Binding-site contacts:
Ligand atom O6 contacts residue 9751 of chain 1.HA at 3.5 Å.
Ligand atom O7 contacts residue ASN444 of chain 1.A at 3.5 Å (h-bond).
Ligand atom C6 contacts residue PHE435 of chain 1.A at 4.3 Å (hydrophobic).
Ligand atom C5 contacts residue PHE435 of chain 1.A at 3.8 Å (hydrophobic).
Ligand atom O5 contacts residue PHE435 of chain 1.A at 4.0 Å.
Ligand atom C4 contacts residue ASN444 of chain 1.A at 4.1 Å.
Ligand atom C5 contacts residue GLY448 of chain 1.A at 4.3 Å.
Ligand atom C6 contacts residue PRO429 of chain 1.A at 4.0 Å (hydrophobic).
Ligand atom O5 contacts residue GLY448 of chain 1.A at 3.8 Å.
Ligand atom C5 contacts residue ASN444 of chain 1.A at 3.6 Å.
Ligand atom O5 contacts residue ASN444 of chain 1.A at 2.2 Å (h-bond).
Ligand atom C6 contacts residue 9751 of chain 1.HA at 3.7 Å.
Ligand atom O6 contacts residue GLY448 of chain 1.A at 2.6 Å (h-bond).
Ligand atom C3 contacts residue ASN444 of chain 1.A at 3.8 Å.
Ligand atom N2 contacts residue ASN444 of chain 1.A at 2.9 Å (h-bond).
Ligand atom C2 contacts residue ASN444 of chain 1.A at 2.4 Å.
Ligand atom C1 contacts residue ASN444 of chain 1.A at 1.4 Å.
Ligand atom C7 contacts residue ASN444 of chain 1.A at 3.4 Å.
Ligand atom C6 contacts residue GLY448 of chain 1.A at 3.4 Å.
Ligand atom C1 contacts residue PHE435 of chain 1.A at 4.2 Å (hydrophobic).

A protein and the small-molecule ligand that binds it are described below.
Small molecule (SMILES): CC(=O)N[C@@H]1[C@@H](O)[C@H](O)[C@@H](CO)O[C@H]1O

Sequence of chain 1.A:
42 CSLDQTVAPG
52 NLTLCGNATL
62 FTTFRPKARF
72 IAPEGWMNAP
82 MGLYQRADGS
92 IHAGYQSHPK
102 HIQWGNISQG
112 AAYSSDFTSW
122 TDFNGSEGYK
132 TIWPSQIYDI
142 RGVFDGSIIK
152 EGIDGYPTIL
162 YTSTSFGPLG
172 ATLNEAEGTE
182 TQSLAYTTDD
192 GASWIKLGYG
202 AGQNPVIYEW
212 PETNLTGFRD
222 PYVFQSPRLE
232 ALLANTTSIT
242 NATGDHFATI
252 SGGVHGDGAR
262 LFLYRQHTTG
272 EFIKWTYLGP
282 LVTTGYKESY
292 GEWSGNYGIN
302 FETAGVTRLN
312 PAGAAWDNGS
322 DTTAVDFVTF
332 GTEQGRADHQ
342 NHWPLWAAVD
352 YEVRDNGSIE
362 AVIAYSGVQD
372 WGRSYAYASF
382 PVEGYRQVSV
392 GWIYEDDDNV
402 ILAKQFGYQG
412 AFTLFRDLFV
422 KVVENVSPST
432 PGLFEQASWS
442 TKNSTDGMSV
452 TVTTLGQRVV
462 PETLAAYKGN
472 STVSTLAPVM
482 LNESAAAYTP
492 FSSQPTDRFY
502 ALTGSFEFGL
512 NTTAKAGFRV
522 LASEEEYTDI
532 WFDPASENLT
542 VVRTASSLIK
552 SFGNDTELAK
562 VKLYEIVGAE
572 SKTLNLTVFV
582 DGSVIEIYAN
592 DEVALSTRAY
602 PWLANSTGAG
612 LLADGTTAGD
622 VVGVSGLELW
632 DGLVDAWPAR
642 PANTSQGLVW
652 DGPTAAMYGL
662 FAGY